This protein binds this small molecule.
Small molecule (SMILES): CC(=O)N[C@H]1[C@H](O[C@H]2[C@H](O)[C@@H](NC(C)=O)CO[C@@H]2CO[C@H]2O[C@@H](C)[C@@H](O)[C@@H](O)[C@@H]2O)O[C@H](CO)[C@@H](O)[C@@H]1O

Sequence of chain 1.A:
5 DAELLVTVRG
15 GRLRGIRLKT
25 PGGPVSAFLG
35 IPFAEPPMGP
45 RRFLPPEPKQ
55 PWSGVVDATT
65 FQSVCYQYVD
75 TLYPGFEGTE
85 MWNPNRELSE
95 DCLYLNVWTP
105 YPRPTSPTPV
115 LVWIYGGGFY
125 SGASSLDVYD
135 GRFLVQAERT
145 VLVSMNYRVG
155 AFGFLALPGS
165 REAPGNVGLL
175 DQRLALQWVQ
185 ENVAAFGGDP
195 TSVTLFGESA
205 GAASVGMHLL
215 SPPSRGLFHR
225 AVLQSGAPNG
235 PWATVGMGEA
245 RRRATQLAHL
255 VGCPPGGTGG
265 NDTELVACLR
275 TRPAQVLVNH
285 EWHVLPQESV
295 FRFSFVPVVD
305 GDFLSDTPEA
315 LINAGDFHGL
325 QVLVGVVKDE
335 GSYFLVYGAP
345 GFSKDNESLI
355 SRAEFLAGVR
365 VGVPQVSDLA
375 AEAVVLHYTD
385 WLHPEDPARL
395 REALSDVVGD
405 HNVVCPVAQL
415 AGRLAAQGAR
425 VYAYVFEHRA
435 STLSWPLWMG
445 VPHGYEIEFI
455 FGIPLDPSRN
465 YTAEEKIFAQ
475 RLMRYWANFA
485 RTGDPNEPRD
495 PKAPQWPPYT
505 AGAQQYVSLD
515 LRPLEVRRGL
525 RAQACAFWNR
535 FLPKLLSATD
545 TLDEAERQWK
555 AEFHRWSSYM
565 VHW

Binding-site contacts:
Ligand atom C1 contacts residue ASN350 of chain 1.A at 4.4 Å.
Ligand atom C5 contacts residue SER347 of chain 1.A at 4.2 Å.
Ligand atom C7 contacts residue GLY345 of chain 1.A at 4.5 Å.
Ligand atom O5 contacts residue SER347 of chain 1.A at 4.2 Å.
Ligand atom C1 contacts residue ASN350 of chain 1.A at 1.5 Å.
Ligand atom O7 contacts residue ASN350 of chain 1.A at 3.5 Å.
Ligand atom C5 contacts residue ASN350 of chain 1.A at 3.7 Å.
Ligand atom C5 contacts residue SER347 of chain 1.A at 4.3 Å.
Ligand atom C3 contacts residue GLY345 of chain 1.A at 4.5 Å.
Ligand atom O6 contacts residue SER347 of chain 1.A at 4.0 Å.
Ligand atom C5 contacts residue ASP349 of chain 1.A at 4.2 Å.
Ligand atom C1 contacts residue SER347 of chain 1.A at 4.2 Å.
Ligand atom C6 contacts residue SER347 of chain 1.A at 4.3 Å.
Ligand atom O7 contacts residue PRO344 of chain 1.A at 4.0 Å.
Ligand atom C5 contacts residue GLY345 of chain 1.A at 4.4 Å.
Ligand atom C4 contacts residue ASN350 of chain 1.A at 4.3 Å.
Ligand atom C8 contacts residue PHE346 of chain 1.A at 4.3 Å (hydrophobic).
Ligand atom C3 contacts residue ASN350 of chain 1.A at 3.9 Å.
Ligand atom C6 contacts residue SER347 of chain 1.A at 3.2 Å.
Ligand atom C7 contacts residue ASN350 of chain 1.A at 3.8 Å.
Ligand atom C2 contacts residue GLY345 of chain 1.A at 4.4 Å.
Ligand atom O7 contacts residue GLY345 of chain 1.A at 3.3 Å (h-bond).
Ligand atom N2 contacts residue GLY345 of chain 1.A at 4.4 Å.
Ligand atom C1 contacts residue GLY345 of chain 1.A at 3.9 Å.
Ligand atom O5 contacts residue ASN350 of chain 1.A at 3.8 Å.
Ligand atom C2 contacts residue ASN350 of chain 1.A at 2.5 Å.
Ligand atom C6 contacts residue ASP349 of chain 1.A at 3.2 Å.
Ligand atom O5 contacts residue GLY345 of chain 1.A at 4.3 Å.
Ligand atom O5 contacts residue SER347 of chain 1.A at 3.5 Å.
Ligand atom N2 contacts residue ASN350 of chain 1.A at 3.0 Å (h-bond).
Ligand atom O5 contacts residue ASN350 of chain 1.A at 2.3 Å (h-bond).